The small molecule below binds the protein below.
Small molecule (SMILES): O=c1[nH]c(=S)[nH]c2[nH]c(=S)[nH]c12

Binding-site contacts:
Ligand atom N7 contacts residue LYS57 of chain 1.A at 4.4 Å.
Ligand atom S2 contacts residue GLU162 of chain 1.A at 3.5 Å.
Ligand atom N1 contacts residue GLU162 of chain 1.A at 3.7 Å.
Ligand atom C8 contacts residue ARG260 of chain 1.A at 4.4 Å.
Ligand atom C4 contacts residue LEU161 of chain 1.A at 3.0 Å (hydrophobic).
Ligand atom N1 contacts residue LEU161 of chain 1.A at 4.2 Å.
Ligand atom C2 contacts residue LEU161 of chain 1.A at 4.2 Å (hydrophobic).
Ligand atom C6 contacts residue LEU161 of chain 1.A at 3.7 Å (hydrophobic).
Ligand atom C5 contacts residue GLU162 of chain 1.A at 4.2 Å.
Ligand atom C8 contacts residue LYS57 of chain 1.A at 4.4 Å.
Ligand atom S8 contacts residue ARG260 of chain 1.A at 3.5 Å (salt-bridge).
Ligand atom S8 contacts residue LYS57 of chain 1.A at 3.5 Å (salt-bridge).
Ligand atom S8 contacts residue GLY170 of chain 1.A at 4.4 Å.
Ligand atom N7 contacts residue GLN163 of chain 1.A at 4.2 Å.
Ligand atom O6 contacts residue LEU161 of chain 1.A at 4.4 Å.
Ligand atom N3 contacts residue GLU162 of chain 1.A at 3.9 Å.
Ligand atom S8 contacts residue LEU161 of chain 1.A at 4.0 Å.
Ligand atom O6 contacts residue GLN163 of chain 1.A at 4.1 Å.
Ligand atom C2 contacts residue GLU162 of chain 1.A at 3.7 Å.
Ligand atom C6 contacts residue GLU162 of chain 1.A at 3.8 Å.
Ligand atom N7 contacts residue LEU161 of chain 1.A at 3.1 Å (h-bond).
Ligand atom C4 contacts residue GLU162 of chain 1.A at 4.1 Å.
Ligand atom N9 contacts residue ARG260 of chain 1.A at 4.2 Å.
Ligand atom C5 contacts residue LEU161 of chain 1.A at 3.0 Å (hydrophobic).
Ligand atom C8 contacts residue LEU161 of chain 1.A at 3.1 Å (hydrophobic).
Ligand atom O6 contacts residue GLU162 of chain 1.A at 3.7 Å.
Ligand atom N9 contacts residue LEU161 of chain 1.A at 3.1 Å (h-bond).
Ligand atom N3 contacts residue LEU161 of chain 1.A at 3.7 Å.

Sequence of chain 1.A:
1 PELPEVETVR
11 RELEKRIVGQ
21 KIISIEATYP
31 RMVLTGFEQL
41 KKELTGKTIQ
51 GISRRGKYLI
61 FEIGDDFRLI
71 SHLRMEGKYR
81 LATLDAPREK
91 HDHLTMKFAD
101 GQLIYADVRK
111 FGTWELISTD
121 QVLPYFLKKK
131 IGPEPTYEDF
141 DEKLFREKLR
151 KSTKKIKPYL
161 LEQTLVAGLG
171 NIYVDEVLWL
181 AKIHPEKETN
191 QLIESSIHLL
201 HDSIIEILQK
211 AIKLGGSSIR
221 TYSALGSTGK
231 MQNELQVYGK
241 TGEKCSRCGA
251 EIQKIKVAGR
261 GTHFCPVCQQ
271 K